Sequence of chain 1.A:
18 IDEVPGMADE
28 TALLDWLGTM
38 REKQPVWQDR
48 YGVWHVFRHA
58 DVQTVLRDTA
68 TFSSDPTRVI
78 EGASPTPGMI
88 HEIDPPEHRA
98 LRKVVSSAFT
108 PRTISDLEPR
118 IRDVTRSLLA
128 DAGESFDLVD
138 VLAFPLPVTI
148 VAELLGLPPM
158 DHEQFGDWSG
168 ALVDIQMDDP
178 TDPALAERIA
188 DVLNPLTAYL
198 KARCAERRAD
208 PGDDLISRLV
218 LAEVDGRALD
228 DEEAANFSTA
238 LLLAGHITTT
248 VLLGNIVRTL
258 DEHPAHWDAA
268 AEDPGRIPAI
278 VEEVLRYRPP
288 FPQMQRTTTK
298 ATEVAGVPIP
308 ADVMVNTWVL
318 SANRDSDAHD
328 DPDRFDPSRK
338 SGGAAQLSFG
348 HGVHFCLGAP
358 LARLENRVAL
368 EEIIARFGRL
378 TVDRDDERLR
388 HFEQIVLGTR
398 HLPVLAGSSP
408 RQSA

Binding-site contacts:
Ligand atom CAA contacts residue HIS88 of chain 1.A at 4.1 Å.
Ligand atom CLAY contacts residue CL61 of chain 1.D at 3.6 Å.
Ligand atom CAU contacts residue CL61 of chain 1.D at 3.8 Å.
Ligand atom CAF contacts residue HIS88 of chain 1.A at 4.1 Å.
Ligand atom NAO contacts residue PHE288 of chain 1.A at 4.0 Å.
Ligand atom CAI contacts residue PHE288 of chain 1.A at 4.0 Å (hydrophobic).
Ligand atom CAQ contacts residue PHE288 of chain 1.A at 3.8 Å (hydrophobic).
Ligand atom CAX contacts residue CL61 of chain 1.D at 4.1 Å.
Ligand atom CAD contacts residue ALA237 of chain 1.A at 3.7 Å (hydrophobic).
Ligand atom CAP contacts residue THR245 of chain 1.A at 4.1 Å.
Ligand atom CAQ contacts residue THR245 of chain 1.A at 3.6 Å.
Ligand atom CAD contacts residue CL61 of chain 1.D at 4.0 Å.
Ligand atom CAT contacts residue GLN173 of chain 1.A at 3.4 Å.
Ligand atom CAB contacts residue CL61 of chain 1.D at 3.5 Å.
Ligand atom CAS contacts residue PHE288 of chain 1.A at 3.6 Å (hydrophobic).
Ligand atom CAV contacts residue GLN173 of chain 1.A at 4.1 Å.
Ligand atom CAP contacts residue PHE288 of chain 1.A at 3.6 Å (hydrophobic).
Ligand atom CAW contacts residue PHE288 of chain 1.A at 4.0 Å (hydrophobic).
Ligand atom CAD contacts residue HIS88 of chain 1.A at 3.4 Å.
Ligand atom CAQ contacts residue HEM1 of chain 1.B at 3.1 Å.
Ligand atom CAK contacts residue PHE288 of chain 1.A at 3.8 Å (hydrophobic).
Ligand atom CAF contacts residue HEM1 of chain 1.B at 4.1 Å.
Ligand atom CAT contacts residue CL61 of chain 1.D at 3.3 Å.
Ligand atom CAB contacts residue HIS88 of chain 1.A at 3.3 Å.
Ligand atom CAQ contacts residue ALA241 of chain 1.A at 3.4 Å (hydrophobic).
Ligand atom CAG contacts residue HEM1 of chain 1.B at 3.7 Å.
Ligand atom CAP contacts residue ALA241 of chain 1.A at 3.7 Å (hydrophobic).
Ligand atom CLAY contacts residue LEU240 of chain 1.A at 4.0 Å.
Ligand atom CAF contacts residue ALA237 of chain 1.A at 3.8 Å (hydrophobic).
Ligand atom CAV contacts residue ILE244 of chain 1.A at 4.1 Å (hydrophobic).
Ligand atom CAS contacts residue CL61 of chain 1.D at 3.6 Å.
Ligand atom CAM contacts residue HEM1 of chain 1.B at 3.0 Å.
Ligand atom NAN contacts residue HEM1 of chain 1.B at 2.1 Å.
Ligand atom CLAY contacts residue ALA241 of chain 1.A at 3.5 Å.
Ligand atom CAH contacts residue HEM1 of chain 1.B at 4.0 Å.
Ligand atom NAO contacts residue HEM1 of chain 1.B at 4.2 Å.
Ligand atom CLAY contacts residue ALA237 of chain 1.A at 3.9 Å.
Ligand atom CAA contacts residue CL61 of chain 1.D at 3.6 Å.
Ligand atom CAV contacts residue CL61 of chain 1.D at 3.7 Å.
Ligand atom CAU contacts residue PHE288 of chain 1.A at 3.5 Å (hydrophobic).

This small molecule binds to this protein.
Small molecule (SMILES): Clc1ccccc1C(c1ccccc1)(c1ccccc1)n1ccnc1